The small molecule below binds the protein below.
Small molecule (SMILES): CC(=O)N[C@@H]1[C@@H](O)[C@H](O)[C@@H](CO)O[C@H]1O

Sequence of chain 1.C:
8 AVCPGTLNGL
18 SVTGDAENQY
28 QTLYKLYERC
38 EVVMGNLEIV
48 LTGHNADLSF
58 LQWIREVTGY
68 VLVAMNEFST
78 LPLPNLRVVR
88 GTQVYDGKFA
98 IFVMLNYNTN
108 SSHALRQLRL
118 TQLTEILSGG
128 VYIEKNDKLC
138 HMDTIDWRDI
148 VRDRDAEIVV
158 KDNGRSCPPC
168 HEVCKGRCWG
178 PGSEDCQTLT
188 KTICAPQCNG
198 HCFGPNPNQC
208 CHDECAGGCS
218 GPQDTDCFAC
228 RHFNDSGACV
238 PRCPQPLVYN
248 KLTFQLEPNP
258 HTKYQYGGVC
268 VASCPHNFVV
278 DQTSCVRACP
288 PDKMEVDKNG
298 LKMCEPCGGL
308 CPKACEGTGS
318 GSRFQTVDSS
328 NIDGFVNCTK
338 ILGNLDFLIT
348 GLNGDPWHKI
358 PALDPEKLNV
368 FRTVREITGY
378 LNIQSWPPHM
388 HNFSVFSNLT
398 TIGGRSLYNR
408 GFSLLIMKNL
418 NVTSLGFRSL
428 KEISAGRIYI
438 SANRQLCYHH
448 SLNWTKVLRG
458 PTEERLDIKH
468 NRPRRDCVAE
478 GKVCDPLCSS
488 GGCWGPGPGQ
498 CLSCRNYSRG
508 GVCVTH

Binding-site contacts:
Ligand atom C2 contacts residue ASN334 of chain 1.C at 2.7 Å.
Ligand atom N2 contacts residue ASN334 of chain 1.C at 3.0 Å (h-bond).
Ligand atom C1 contacts residue ASN334 of chain 1.C at 1.4 Å.
Ligand atom C6 contacts residue ASN334 of chain 1.C at 3.6 Å.
Ligand atom C5 contacts residue ASN334 of chain 1.C at 2.9 Å.
Ligand atom C4 contacts residue ASN334 of chain 1.C at 4.1 Å.
Ligand atom N2 contacts residue LEU307 of chain 1.C at 4.4 Å.
Ligand atom C7 contacts residue THR370 of chain 1.C at 3.8 Å.
Ligand atom O5 contacts residue ASN334 of chain 1.C at 2.4 Å (h-bond).
Ligand atom C7 contacts residue ASN334 of chain 1.C at 4.0 Å.
Ligand atom N2 contacts residue THR370 of chain 1.C at 4.3 Å.
Ligand atom O7 contacts residue THR370 of chain 1.C at 4.5 Å.
Ligand atom C8 contacts residue THR370 of chain 1.C at 3.1 Å.
Ligand atom C3 contacts residue ASN334 of chain 1.C at 3.6 Å.